Sequence of chain 3.D:
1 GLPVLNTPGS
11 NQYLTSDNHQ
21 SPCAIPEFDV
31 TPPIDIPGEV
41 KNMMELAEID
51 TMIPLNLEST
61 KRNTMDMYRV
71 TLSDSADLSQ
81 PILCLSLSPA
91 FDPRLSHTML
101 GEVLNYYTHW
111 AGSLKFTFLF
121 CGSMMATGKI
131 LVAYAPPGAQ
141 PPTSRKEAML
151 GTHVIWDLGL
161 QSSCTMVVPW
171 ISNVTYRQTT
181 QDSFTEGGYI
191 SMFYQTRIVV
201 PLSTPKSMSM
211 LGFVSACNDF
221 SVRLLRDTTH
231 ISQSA

The small molecule below binds the protein below.
Small molecule (SMILES): CCOC(=O)c1ccc(OCCCC2CCN(c3ccc(C)nn3)CC2)cc1

Binding-site contacts:
Ligand atom N6 contacts residue VAL194 of chain 2.B at 3.6 Å.
Ligand atom C9 contacts residue VAL194 of chain 2.B at 3.8 Å (hydrophobic).
Ligand atom C4 contacts residue TYR157 of chain 2.B at 3.5 Å (hydrophobic).
Ligand atom C3 contacts residue ALA24 of chain 2.D at 3.6 Å (hydrophobic).
Ligand atom C7 contacts residue VAL194 of chain 2.B at 3.6 Å (hydrophobic).
Ligand atom C10 contacts residue PHE132 of chain 2.B at 3.7 Å (hydrophobic).
Ligand atom O24 contacts residue TYR110 of chain 2.B at 3.3 Å.
Ligand atom N4 contacts residue LEU239 of chain 2.B at 3.6 Å.
Ligand atom C13 contacts residue ILE108 of chain 2.B at 3.6 Å (hydrophobic).
Ligand atom C7 contacts residue TYR157 of chain 2.B at 3.5 Å (hydrophobic).
Ligand atom C25 contacts residue THR109 of chain 2.B at 3.2 Å.
Ligand atom C18 contacts residue TYR110 of chain 2.B at 3.8 Å (hydrophobic).
Ligand atom C17 contacts residue MET130 of chain 2.B at 3.7 Å (hydrophobic).
Ligand atom C1 contacts residue ILE181 of chain 2.B at 3.5 Å (hydrophobic).
Ligand atom O23 contacts residue TYR110 of chain 2.B at 3.5 Å.
Ligand atom N4 contacts residue ILE192 of chain 2.B at 3.6 Å.
Ligand atom C21 contacts residue TYR203 of chain 2.B at 3.7 Å (hydrophobic).
Ligand atom O23 contacts residue PHE236 of chain 2.B at 3.3 Å.
Ligand atom N3 contacts residue LEU239 of chain 2.B at 3.8 Å.
Ligand atom C10 contacts residue ILE108 of chain 2.B at 3.5 Å (hydrophobic).
Ligand atom O15 contacts residue MET130 of chain 2.B at 3.8 Å.
Ligand atom C19 contacts residue TYR110 of chain 2.B at 3.8 Å (hydrophobic).
Ligand atom C4 contacts residue ALA24 of chain 2.D at 3.9 Å (hydrophobic).
Ligand atom N3 contacts residue ILE192 of chain 2.B at 3.7 Å.
Ligand atom C11 contacts residue PHE132 of chain 2.B at 3.5 Å (hydrophobic).
Ligand atom C20 contacts residue PHE236 of chain 2.B at 3.4 Å (hydrophobic).
Ligand atom C19 contacts residue PHE236 of chain 2.B at 3.6 Å (hydrophobic).
Ligand atom O24 contacts residue PHE236 of chain 2.B at 3.9 Å.
Ligand atom C22 contacts residue TYR110 of chain 2.B at 3.3 Å (hydrophobic).
Ligand atom C1 contacts residue ILE155 of chain 2.B at 3.8 Å (hydrophobic).
Ligand atom C16 contacts residue MET130 of chain 2.B at 3.8 Å (hydrophobic).
Ligand atom C8 contacts residue TYR157 of chain 2.B at 3.4 Å (hydrophobic).
Ligand atom C3 contacts residue PRO179 of chain 2.B at 3.6 Å (hydrophobic).
Ligand atom C8 contacts residue VAL194 of chain 2.B at 3.8 Å (hydrophobic).
Ligand atom C12 contacts residue PHE236 of chain 2.B at 3.7 Å (hydrophobic).
Ligand atom O24 contacts residue THR109 of chain 2.B at 3.6 Å.
Ligand atom C22 contacts residue PHE236 of chain 2.B at 3.3 Å (hydrophobic).
Ligand atom C3 contacts residue TYR157 of chain 2.B at 3.4 Å (hydrophobic).
Ligand atom C7 contacts residue ILE25 of chain 2.D at 3.8 Å (hydrophobic).
Ligand atom C13 contacts residue PHE236 of chain 2.B at 3.8 Å (hydrophobic).

Sequence of chain 2.D:
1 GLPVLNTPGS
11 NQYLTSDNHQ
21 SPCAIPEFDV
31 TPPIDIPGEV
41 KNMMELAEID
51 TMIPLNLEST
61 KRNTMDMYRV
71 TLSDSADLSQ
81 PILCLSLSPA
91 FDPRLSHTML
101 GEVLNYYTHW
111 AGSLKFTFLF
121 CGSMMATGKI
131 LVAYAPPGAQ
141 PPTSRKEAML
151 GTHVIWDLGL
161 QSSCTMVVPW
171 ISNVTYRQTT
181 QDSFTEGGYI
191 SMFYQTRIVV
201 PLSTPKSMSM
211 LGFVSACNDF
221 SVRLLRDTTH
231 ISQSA

Sequence of chain 2.B:
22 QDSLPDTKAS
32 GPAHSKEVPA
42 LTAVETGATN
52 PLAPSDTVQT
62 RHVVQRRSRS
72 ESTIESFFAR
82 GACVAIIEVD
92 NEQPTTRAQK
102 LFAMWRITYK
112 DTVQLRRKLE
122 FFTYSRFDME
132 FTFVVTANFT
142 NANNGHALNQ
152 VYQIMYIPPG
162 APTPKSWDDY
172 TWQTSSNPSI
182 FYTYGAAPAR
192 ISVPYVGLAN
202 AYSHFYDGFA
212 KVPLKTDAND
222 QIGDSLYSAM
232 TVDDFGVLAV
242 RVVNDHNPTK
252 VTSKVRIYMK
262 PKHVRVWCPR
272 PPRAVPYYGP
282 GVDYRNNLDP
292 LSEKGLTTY